Binding-site contacts:
Ligand atom C18 contacts residue ASP802 of chain 1.C at 3.0 Å.
Ligand atom C09 contacts residue ASN741 of chain 1.C at 3.7 Å.
Ligand atom C10 contacts residue VAL742 of chain 1.C at 3.9 Å (hydrophobic).
Ligand atom C18 contacts residue PHE839 of chain 1.C at 3.4 Å (hydrophobic).
Ligand atom N21 contacts residue PHE839 of chain 1.C at 3.7 Å.
Ligand atom O22 contacts residue ASP802 of chain 1.C at 3.7 Å.
Ligand atom C01 contacts residue ILE846 of chain 1.C at 3.8 Å (hydrophobic).
Ligand atom O22 contacts residue PHE839 of chain 1.C at 3.7 Å.
Ligand atom O22 contacts residue GLY805 of chain 1.C at 3.8 Å.
Ligand atom C01 contacts residue TYR745 of chain 1.C at 3.6 Å (hydrophobic).
Ligand atom C16 contacts residue ARG842 of chain 1.C at 3.5 Å.
Ligand atom N21 contacts residue ASP802 of chain 1.C at 3.8 Å.
Ligand atom C11 contacts residue PHE738 of chain 1.C at 4.0 Å (hydrophobic).
Ligand atom C09 contacts residue ILE846 of chain 1.C at 3.9 Å (hydrophobic).
Ligand atom C19 contacts residue LEU778 of chain 1.C at 3.8 Å (hydrophobic).
Ligand atom C12 contacts residue ILE846 of chain 1.C at 3.9 Å (hydrophobic).
Ligand atom C19 contacts residue ASP802 of chain 1.C at 3.1 Å.
Ligand atom C11 contacts residue VAL742 of chain 1.C at 3.6 Å (hydrophobic).
Ligand atom C19 contacts residue LEU806 of chain 1.C at 3.7 Å (hydrophobic).
Ligand atom C02 contacts residue ARG842 of chain 1.C at 3.4 Å.
Ligand atom C12 contacts residue TYR1005 of chain 1.C at 3.2 Å (hydrophobic).
Ligand atom C11 contacts residue TYR1005 of chain 1.C at 3.9 Å (hydrophobic).
Ligand atom C17 contacts residue PHE839 of chain 1.C at 3.5 Å (hydrophobic).
Ligand atom O23 contacts residue ARG842 of chain 1.C at 3.7 Å.
Ligand atom C18 contacts residue LEU806 of chain 1.C at 3.8 Å (hydrophobic).
Ligand atom C11 contacts residue ASN741 of chain 1.C at 3.9 Å.
Ligand atom N04 contacts residue GLU782 of chain 1.C at 3.7 Å.
Ligand atom N04 contacts residue LEU778 of chain 1.C at 3.9 Å.
Ligand atom C15 contacts residue ASP802 of chain 1.C at 3.3 Å.
Ligand atom C20 contacts residue LEU778 of chain 1.C at 3.6 Å (hydrophobic).
Ligand atom C17 contacts residue ASP802 of chain 1.C at 3.1 Å.
Ligand atom C13 contacts residue ILE846 of chain 1.C at 3.9 Å (hydrophobic).
Ligand atom C08 contacts residue ILE846 of chain 1.C at 3.9 Å (hydrophobic).
Ligand atom C16 contacts residue ASP802 of chain 1.C at 3.2 Å.
Ligand atom C20 contacts residue ASP802 of chain 1.C at 3.3 Å.
Ligand atom O06 contacts residue ASP781 of chain 1.C at 3.4 Å (salt-bridge).
Ligand atom C03 contacts residue ARG842 of chain 1.C at 3.9 Å.
Ligand atom C10 contacts residue ASN741 of chain 1.C at 3.5 Å.
Ligand atom O06 contacts residue PHE1013 of chain 1.C at 3.6 Å.
Ligand atom O14 contacts residue ARG842 of chain 1.C at 3.5 Å (salt-bridge).

This protein binds this small molecule.
Small molecule (SMILES): O=C1NC(c2cccc([N+](=O)[O-])c2)=CCN1c1ccccc1O

Sequence of chain 1.C:
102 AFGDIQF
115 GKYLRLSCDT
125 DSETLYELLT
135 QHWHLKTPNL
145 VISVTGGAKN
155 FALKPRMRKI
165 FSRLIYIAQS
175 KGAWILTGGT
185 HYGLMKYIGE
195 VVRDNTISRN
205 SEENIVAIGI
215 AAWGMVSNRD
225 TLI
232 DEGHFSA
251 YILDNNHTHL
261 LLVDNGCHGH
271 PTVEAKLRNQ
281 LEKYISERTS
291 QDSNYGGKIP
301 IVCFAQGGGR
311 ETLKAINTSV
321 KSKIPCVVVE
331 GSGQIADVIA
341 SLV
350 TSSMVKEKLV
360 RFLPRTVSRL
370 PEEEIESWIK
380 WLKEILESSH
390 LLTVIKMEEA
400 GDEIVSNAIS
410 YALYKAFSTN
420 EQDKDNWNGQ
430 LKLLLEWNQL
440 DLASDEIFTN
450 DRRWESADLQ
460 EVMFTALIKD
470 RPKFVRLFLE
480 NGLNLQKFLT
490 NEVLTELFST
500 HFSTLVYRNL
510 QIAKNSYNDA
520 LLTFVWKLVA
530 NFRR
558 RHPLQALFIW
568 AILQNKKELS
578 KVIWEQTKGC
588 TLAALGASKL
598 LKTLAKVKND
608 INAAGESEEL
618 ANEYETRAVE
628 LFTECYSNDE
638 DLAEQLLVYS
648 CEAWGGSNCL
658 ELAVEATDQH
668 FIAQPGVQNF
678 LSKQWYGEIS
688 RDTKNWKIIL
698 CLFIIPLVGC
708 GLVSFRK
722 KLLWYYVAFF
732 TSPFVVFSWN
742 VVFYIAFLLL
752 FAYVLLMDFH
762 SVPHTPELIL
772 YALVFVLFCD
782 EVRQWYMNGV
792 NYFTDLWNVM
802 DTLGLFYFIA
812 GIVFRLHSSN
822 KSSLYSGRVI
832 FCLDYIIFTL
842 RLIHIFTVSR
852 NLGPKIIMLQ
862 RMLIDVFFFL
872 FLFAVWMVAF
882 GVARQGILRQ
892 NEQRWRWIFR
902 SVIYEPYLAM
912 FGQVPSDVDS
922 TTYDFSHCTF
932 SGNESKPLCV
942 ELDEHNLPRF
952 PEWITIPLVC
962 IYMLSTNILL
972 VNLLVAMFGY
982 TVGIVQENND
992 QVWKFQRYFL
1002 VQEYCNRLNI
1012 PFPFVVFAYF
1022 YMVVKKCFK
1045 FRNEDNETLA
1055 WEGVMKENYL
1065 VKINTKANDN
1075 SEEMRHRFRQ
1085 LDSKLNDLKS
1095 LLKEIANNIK